Sequence of chain 1.A:
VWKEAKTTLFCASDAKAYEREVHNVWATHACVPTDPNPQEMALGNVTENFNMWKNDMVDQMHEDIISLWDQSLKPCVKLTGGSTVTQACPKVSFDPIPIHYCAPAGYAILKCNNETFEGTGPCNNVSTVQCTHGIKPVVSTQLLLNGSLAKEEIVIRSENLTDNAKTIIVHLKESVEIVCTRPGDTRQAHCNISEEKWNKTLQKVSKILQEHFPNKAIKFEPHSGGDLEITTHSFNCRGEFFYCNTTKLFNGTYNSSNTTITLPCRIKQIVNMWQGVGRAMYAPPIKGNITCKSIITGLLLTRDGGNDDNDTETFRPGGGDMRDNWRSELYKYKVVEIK

Binding-site contacts:
Ligand atom N2 contacts residue ASN113 of chain 1.A at 3.3 Å.
Ligand atom O7 contacts residue ASN113 of chain 1.A at 4.5 Å.
Ligand atom O5 contacts residue ASN125 of chain 1.A at 2.3 Å (h-bond).
Ligand atom C7 contacts residue ASN113 of chain 1.A at 3.8 Å.
Ligand atom N2 contacts residue ASN125 of chain 1.A at 3.1 Å (h-bond).
Ligand atom C1 contacts residue ASN113 of chain 1.A at 4.0 Å.
Ligand atom C5 contacts residue ASN113 of chain 1.A at 4.4 Å.
Ligand atom C5 contacts residue ASN125 of chain 1.A at 3.6 Å.
Ligand atom C2 contacts residue ASN113 of chain 1.A at 4.3 Å.
Ligand atom O7 contacts residue ASN125 of chain 1.A at 4.0 Å.
Ligand atom C1 contacts residue ASN125 of chain 1.A at 1.4 Å.
Ligand atom C7 contacts residue ASN125 of chain 1.A at 3.9 Å.
Ligand atom C3 contacts residue ASN125 of chain 1.A at 3.8 Å.
Ligand atom O5 contacts residue ASN113 of chain 1.A at 4.3 Å.
Ligand atom C4 contacts residue ASN125 of chain 1.A at 4.1 Å.
Ligand atom O6 contacts residue GLU152 of chain 1.A at 4.3 Å.
Ligand atom C8 contacts residue ASN113 of chain 1.A at 3.5 Å.
Ligand atom C2 contacts residue ASN125 of chain 1.A at 2.5 Å.

This small molecule binds to this protein.
Small molecule (SMILES): CC(=O)N[C@@H]1[C@@H](O)[C@H](O)[C@@H](CO)O[C@H]1O